The small molecule below binds the protein below.
Small molecule (SMILES): O=C(O)c1[nH]c(Br)cc(=O)c1O

Binding-site contacts:
Ligand atom O01 contacts residue MN1 of chain 1.B at 2.2 Å.
Ligand atom C02 contacts residue MN1 of chain 1.C at 3.1 Å.
Ligand atom C10 contacts residue TYR124 of chain 1.A at 3.7 Å (hydrophobic).
Ligand atom O01 contacts residue ILE114 of chain 1.A at 4.3 Å.
Ligand atom O12 contacts residue LYS128 of chain 1.A at 2.9 Å (salt-bridge).
Ligand atom C11 contacts residue HIS47 of chain 1.A at 3.5 Å.
Ligand atom O01 contacts residue GLU113 of chain 1.A at 3.2 Å (salt-bridge).
Ligand atom O06 contacts residue MN1 of chain 1.C at 4.0 Å.
Ligand atom C10 contacts residue LYS128 of chain 1.A at 3.4 Å.
Ligand atom C11 contacts residue MN1 of chain 1.B at 2.8 Å.
Ligand atom O05 contacts residue GLU74 of chain 1.A at 3.3 Å (salt-bridge).
Ligand atom C02 contacts residue ASP102 of chain 1.A at 4.2 Å.
Ligand atom O12 contacts residue MN1 of chain 1.B at 2.1 Å.
Ligand atom O06 contacts residue TYR30 of chain 1.A at 3.9 Å.
Ligand atom O01 contacts residue MN1 of chain 1.C at 2.1 Å.
Ligand atom O05 contacts residue MN1 of chain 1.C at 2.0 Å.
Ligand atom C04 contacts residue MN1 of chain 1.C at 2.9 Å.
Ligand atom O05 contacts residue LEU100 of chain 1.A at 3.9 Å.
Ligand atom O01 contacts residue HIS47 of chain 1.A at 3.2 Å.
Ligand atom C11 contacts residue ILE114 of chain 1.A at 4.2 Å (hydrophobic).
Ligand atom C11 contacts residue GLU113 of chain 1.A at 3.6 Å.
Ligand atom C02 contacts residue GLU113 of chain 1.A at 3.6 Å.
Ligand atom C10 contacts residue MN1 of chain 1.B at 4.3 Å.
Ligand atom O12 contacts residue ASP102 of chain 1.A at 4.2 Å.
Ligand atom C02 contacts residue LYS128 of chain 1.A at 3.9 Å.
Ligand atom C02 contacts residue GLU74 of chain 1.A at 4.1 Å.
Ligand atom C02 contacts residue HIS47 of chain 1.A at 3.8 Å.
Ligand atom C04 contacts residue GLU74 of chain 1.A at 3.7 Å.
Ligand atom O12 contacts residue HIS47 of chain 1.A at 2.9 Å (h-bond).
Ligand atom C02 contacts residue MN1 of chain 1.B at 2.9 Å.
Ligand atom O12 contacts residue TYR124 of chain 1.A at 4.1 Å.
Ligand atom O12 contacts residue ILE114 of chain 1.A at 3.1 Å (h-bond).
Ligand atom C03 contacts residue MN1 of chain 1.C at 3.5 Å.
Ligand atom C03 contacts residue GLU74 of chain 1.A at 4.2 Å.
Ligand atom O01 contacts residue GLU74 of chain 1.A at 3.5 Å (salt-bridge).
Ligand atom C11 contacts residue LYS128 of chain 1.A at 3.1 Å.
Ligand atom O05 contacts residue ASP102 of chain 1.A at 4.2 Å.
Ligand atom O12 contacts residue GLU113 of chain 1.A at 3.1 Å (salt-bridge).
Ligand atom O01 contacts residue ASP102 of chain 1.A at 2.9 Å (salt-bridge).
Ligand atom BR09 contacts residue GLU191 of chain 1.A at 3.6 Å.

Sequence of chain 1.A:
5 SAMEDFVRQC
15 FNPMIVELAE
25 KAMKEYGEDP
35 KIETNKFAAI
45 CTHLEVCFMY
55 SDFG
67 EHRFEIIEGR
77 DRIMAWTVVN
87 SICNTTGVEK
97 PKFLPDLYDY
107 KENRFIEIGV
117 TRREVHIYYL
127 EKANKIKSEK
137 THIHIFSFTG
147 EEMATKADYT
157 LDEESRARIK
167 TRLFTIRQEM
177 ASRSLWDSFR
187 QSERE